Sequence of chain 1.B:
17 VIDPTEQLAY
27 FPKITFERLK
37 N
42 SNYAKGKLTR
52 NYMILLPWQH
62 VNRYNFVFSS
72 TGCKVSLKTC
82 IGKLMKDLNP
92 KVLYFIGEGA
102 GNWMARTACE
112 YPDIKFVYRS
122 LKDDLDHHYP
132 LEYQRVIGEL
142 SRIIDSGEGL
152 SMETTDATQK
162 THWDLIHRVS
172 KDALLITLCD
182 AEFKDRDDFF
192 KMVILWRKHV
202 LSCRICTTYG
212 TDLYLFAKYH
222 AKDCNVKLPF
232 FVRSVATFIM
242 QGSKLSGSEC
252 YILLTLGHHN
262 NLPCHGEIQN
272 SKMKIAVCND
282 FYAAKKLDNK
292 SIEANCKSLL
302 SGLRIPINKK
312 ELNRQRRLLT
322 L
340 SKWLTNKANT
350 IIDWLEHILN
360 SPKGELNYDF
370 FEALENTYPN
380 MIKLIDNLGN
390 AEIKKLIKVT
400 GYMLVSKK

Binding-site contacts:
Ligand atom N7 contacts residue PHE184 of chain 1.B at 3.0 Å (h-bond).
Ligand atom C8 contacts residue GLU183 of chain 1.B at 3.4 Å.
Ligand atom C5 contacts residue HIS221 of chain 1.B at 3.2 Å.
Ligand atom N7 contacts residue HIS221 of chain 1.B at 3.6 Å (h-bond).
Ligand atom C8 contacts residue PHE184 of chain 1.B at 3.0 Å (hydrophobic).
Ligand atom O5' contacts residue LYS185 of chain 1.B at 2.7 Å (salt-bridge).
Ligand atom O2' contacts residue ARG187 of chain 1.B at 2.8 Å (salt-bridge).
Ligand atom C2 contacts residue TYR220 of chain 1.B at 3.6 Å (hydrophobic).
Ligand atom C2' contacts residue ARG187 of chain 1.B at 3.9 Å.
Ligand atom N1 contacts residue PHE190 of chain 1.B at 3.7 Å.
Ligand atom C6 contacts residue PHE184 of chain 1.B at 4.0 Å (hydrophobic).
Ligand atom C2 contacts residue HIS221 of chain 1.B at 3.4 Å.
Ligand atom O4' contacts residue ASP186 of chain 1.B at 3.5 Å.
Ligand atom N3 contacts residue ARG187 of chain 1.B at 3.6 Å.
Ligand atom N7 contacts residue GLU183 of chain 1.B at 3.6 Å.
Ligand atom O4' contacts residue PHE184 of chain 1.B at 3.9 Å.
Ligand atom N1 contacts residue HIS221 of chain 1.B at 3.4 Å (h-bond).
Ligand atom N9 contacts residue PHE184 of chain 1.B at 4.0 Å.
Ligand atom O5' contacts residue PHE184 of chain 1.B at 3.5 Å (h-bond).
Ligand atom O4' contacts residue ARG187 of chain 1.B at 3.3 Å (salt-bridge).
Ligand atom C6 contacts residue LYS219 of chain 1.B at 3.8 Å.
Ligand atom C2' contacts residue HIS221 of chain 1.B at 4.0 Å.
Ligand atom N6 contacts residue PHE184 of chain 1.B at 3.8 Å.
Ligand atom C5 contacts residue PHE184 of chain 1.B at 4.1 Å (hydrophobic).
Ligand atom C2 contacts residue ARG187 of chain 1.B at 3.9 Å.
Ligand atom C8 contacts residue HIS221 of chain 1.B at 3.7 Å.
Ligand atom N1 contacts residue TYR220 of chain 1.B at 3.5 Å.
Ligand atom C4 contacts residue HIS221 of chain 1.B at 3.3 Å.
Ligand atom N6 contacts residue PHE190 of chain 1.B at 4.0 Å.
Ligand atom N6 contacts residue LYS219 of chain 1.B at 3.0 Å (salt-bridge).
Ligand atom N9 contacts residue ARG187 of chain 1.B at 4.1 Å.
Ligand atom N1 contacts residue LYS219 of chain 1.B at 3.8 Å.
Ligand atom C2 contacts residue PHE190 of chain 1.B at 4.1 Å (hydrophobic).
Ligand atom N9 contacts residue HIS221 of chain 1.B at 3.6 Å.
Ligand atom N6 contacts residue ALA182 of chain 1.B at 3.3 Å (h-bond).
Ligand atom C6 contacts residue HIS221 of chain 1.B at 3.5 Å.
Ligand atom C1' contacts residue ARG187 of chain 1.B at 3.8 Å.
Ligand atom N6 contacts residue HIS221 of chain 1.B at 4.1 Å.
Ligand atom N3 contacts residue HIS221 of chain 1.B at 3.7 Å.
Ligand atom C5' contacts residue LYS185 of chain 1.B at 3.1 Å.

The protein below binds the small molecule below.
Small molecule (SMILES): Nc1ncnc2c1ncn2[C@@H]1O[C@H](CO)[C@@H](O)[C@H]1O